Binding-site contacts:
Ligand atom OE2 contacts residue ASP715 of chain 1.B at 2.8 Å (salt-bridge).
Ligand atom C contacts residue ASP715 of chain 1.B at 3.7 Å.
Ligand atom CB contacts residue ARG718 of chain 1.B at 4.3 Å.
Ligand atom OA2 contacts residue ARG411 of chain 1.B at 4.2 Å.
Ligand atom CB contacts residue ARG712 of chain 1.B at 3.9 Å.
Ligand atom CG contacts residue ARG712 of chain 1.B at 3.3 Å.
Ligand atom PA contacts residue ASP715 of chain 1.B at 4.0 Å.
Ligand atom CD contacts residue ARG712 of chain 1.B at 3.3 Å.
Ligand atom OA3 contacts residue ASP715 of chain 1.B at 4.0 Å.
Ligand atom CD contacts residue ASP715 of chain 1.B at 3.6 Å.
Ligand atom OE1 contacts residue ALA597 of chain 1.B at 4.5 Å.
Ligand atom OA3 contacts residue GLU724 of chain 1.B at 3.7 Å.
Ligand atom OE1 contacts residue ASN599 of chain 1.B at 3.5 Å (h-bond).
Ligand atom O contacts residue PHE717 of chain 1.B at 4.4 Å.
Ligand atom O contacts residue ASP715 of chain 1.B at 2.9 Å (salt-bridge).
Ligand atom O contacts residue ARG718 of chain 1.B at 4.0 Å.
Ligand atom CA contacts residue ASP715 of chain 1.B at 3.8 Å.
Ligand atom CB contacts residue ASP715 of chain 1.B at 3.4 Å.
Ligand atom CG contacts residue ASP715 of chain 1.B at 4.2 Å.
Ligand atom OE1 contacts residue ARG712 of chain 1.B at 2.8 Å (salt-bridge).
Ligand atom OE1 contacts residue ASP715 of chain 1.B at 3.7 Å.
Ligand atom OA1 contacts residue CYS598 of chain 1.B at 3.8 Å.

A protein and the small-molecule ligand that binds it are described below.
Small molecule (SMILES): N[C@H](CCC(=O)OP(=O)(O)O)C(=O)O

Sequence of chain 1.B:
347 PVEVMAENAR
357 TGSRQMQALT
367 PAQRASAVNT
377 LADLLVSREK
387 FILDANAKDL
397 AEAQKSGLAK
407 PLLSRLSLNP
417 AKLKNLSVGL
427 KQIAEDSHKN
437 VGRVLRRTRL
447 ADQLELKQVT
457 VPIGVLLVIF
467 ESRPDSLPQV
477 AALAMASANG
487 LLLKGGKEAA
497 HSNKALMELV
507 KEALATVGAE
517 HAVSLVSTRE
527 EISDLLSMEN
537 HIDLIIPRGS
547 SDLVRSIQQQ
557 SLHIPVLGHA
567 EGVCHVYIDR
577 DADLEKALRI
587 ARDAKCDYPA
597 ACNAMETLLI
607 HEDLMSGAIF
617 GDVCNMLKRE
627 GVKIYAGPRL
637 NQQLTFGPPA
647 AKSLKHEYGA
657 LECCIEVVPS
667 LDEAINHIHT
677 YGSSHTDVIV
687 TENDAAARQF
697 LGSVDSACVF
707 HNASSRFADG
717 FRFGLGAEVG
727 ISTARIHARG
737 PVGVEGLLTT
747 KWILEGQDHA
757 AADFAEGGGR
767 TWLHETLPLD